The protein below binds the small molecule below.
Small molecule (SMILES): NS(=O)(=O)c1cccc(S(=O)(=O)c2ccccc2)c1

Binding-site contacts:
Ligand atom O2 contacts residue LYS334 of chain 1.B at 3.8 Å.
Ligand atom C2 contacts residue PHE326 of chain 1.B at 3.8 Å (hydrophobic).
Ligand atom O contacts residue GLU338 of chain 1.B at 3.5 Å.
Ligand atom O contacts residue HIS341 of chain 1.B at 3.5 Å.
Ligand atom O1 contacts residue HIS341 of chain 1.B at 3.3 Å.
Ligand atom C2 contacts residue LEU337 of chain 1.B at 4.2 Å (hydrophobic).
Ligand atom C1 contacts residue MET314 of chain 1.B at 3.9 Å (hydrophobic).
Ligand atom N contacts residue ASN315 of chain 1.B at 3.3 Å (h-bond).
Ligand atom C5 contacts residue LEU337 of chain 1.B at 3.6 Å (hydrophobic).
Ligand atom S1 contacts residue LYS334 of chain 1.B at 4.0 Å.
Ligand atom C1 contacts residue ASN315 of chain 1.B at 4.0 Å.
Ligand atom C11 contacts residue PHE326 of chain 1.B at 3.8 Å (hydrophobic).
Ligand atom O contacts residue LEU337 of chain 1.B at 3.9 Å.
Ligand atom C3 contacts residue LEU337 of chain 1.B at 4.0 Å (hydrophobic).
Ligand atom O3 contacts residue GLU338 of chain 1.B at 3.5 Å (salt-bridge).
Ligand atom C2 contacts residue MET314 of chain 1.B at 3.8 Å (hydrophobic).
Ligand atom C8 contacts residue GLU338 of chain 1.B at 3.7 Å.
Ligand atom C11 contacts residue LYS334 of chain 1.B at 4.2 Å.
Ligand atom C4 contacts residue LEU337 of chain 1.B at 3.7 Å (hydrophobic).
Ligand atom C6 contacts residue GLU338 of chain 1.B at 4.1 Å.
Ligand atom S contacts residue HIS341 of chain 1.B at 3.7 Å.
Ligand atom C2 contacts residue TYR320 of chain 1.B at 4.1 Å (hydrophobic).
Ligand atom C7 contacts residue GLU338 of chain 1.B at 3.0 Å.
Ligand atom S1 contacts residue LEU337 of chain 1.B at 4.3 Å.
Ligand atom O1 contacts residue LEU337 of chain 1.B at 3.9 Å.
Ligand atom S contacts residue ASN315 of chain 1.B at 4.0 Å.
Ligand atom S1 contacts residue PHE326 of chain 1.B at 4.2 Å.
Ligand atom O3 contacts residue LEU337 of chain 1.B at 4.2 Å.
Ligand atom C1 contacts residue LEU337 of chain 1.B at 4.1 Å (hydrophobic).
Ligand atom C4 contacts residue PHE326 of chain 1.B at 4.3 Å (hydrophobic).
Ligand atom C6 contacts residue LYS334 of chain 1.B at 4.3 Å.
Ligand atom N contacts residue HIS341 of chain 1.B at 3.5 Å (h-bond).
Ligand atom C5 contacts residue GLU338 of chain 1.B at 4.4 Å.
Ligand atom O2 contacts residue PHE326 of chain 1.B at 3.0 Å.
Ligand atom O3 contacts residue LYS334 of chain 1.B at 3.3 Å.
Ligand atom C3 contacts residue PHE326 of chain 1.B at 3.5 Å (hydrophobic).
Ligand atom O1 contacts residue ASN315 of chain 1.B at 2.8 Å (h-bond).
Ligand atom C contacts residue LEU337 of chain 1.B at 3.8 Å (hydrophobic).
Ligand atom C1 contacts residue TYR320 of chain 1.B at 4.0 Å (hydrophobic).
Ligand atom S contacts residue LEU337 of chain 1.B at 4.2 Å.

Sequence of chain 1.B:
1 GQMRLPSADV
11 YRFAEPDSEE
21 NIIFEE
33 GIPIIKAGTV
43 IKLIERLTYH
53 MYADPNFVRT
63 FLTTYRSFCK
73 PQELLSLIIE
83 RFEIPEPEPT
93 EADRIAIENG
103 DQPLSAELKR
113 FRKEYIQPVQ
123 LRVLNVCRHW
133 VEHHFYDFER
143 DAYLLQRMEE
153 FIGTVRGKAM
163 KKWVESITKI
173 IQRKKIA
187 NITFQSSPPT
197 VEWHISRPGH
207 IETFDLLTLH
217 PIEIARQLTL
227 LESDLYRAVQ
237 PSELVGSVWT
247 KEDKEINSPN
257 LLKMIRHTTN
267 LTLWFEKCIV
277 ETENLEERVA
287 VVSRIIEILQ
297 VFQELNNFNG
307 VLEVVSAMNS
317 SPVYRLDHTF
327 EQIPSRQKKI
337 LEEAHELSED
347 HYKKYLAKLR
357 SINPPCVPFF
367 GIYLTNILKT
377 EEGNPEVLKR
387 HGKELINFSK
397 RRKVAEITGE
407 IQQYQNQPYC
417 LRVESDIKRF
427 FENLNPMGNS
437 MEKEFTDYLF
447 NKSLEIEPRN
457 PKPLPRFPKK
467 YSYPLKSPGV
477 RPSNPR